This protein binds this small molecule.
Small molecule (SMILES): CC(=O)O[C@H]1C(=O)[C@@]2(C)[C@H]([C@H](OC(=O)c3ccccc3)[C@]3(O)C[C@H](OC(=O)[C@H](O)[C@@H](NC(=O)c4ccccc4)c4ccccc4)C(C)=C1C3(C)C)[C@]1(OC(C)=O)CO[C@@H]1C[C@@H]2O

Binding-site contacts:
Ligand atom O06 contacts residue PRO272 of chain 12.B at 3.8 Å.
Ligand atom C44 contacts residue GLY360 of chain 12.B at 4.0 Å.
Ligand atom C30 contacts residue HIS227 of chain 12.B at 3.1 Å.
Ligand atom C07 contacts residue LEU228 of chain 12.B at 4.0 Å (hydrophobic).
Ligand atom C33 contacts residue ASP26 of chain 12.B at 3.9 Å.
Ligand atom C07 contacts residue HIS227 of chain 12.B at 2.7 Å.
Ligand atom C08 contacts residue LEU228 of chain 12.B at 3.3 Å (hydrophobic).
Ligand atom O13 contacts residue ARG359 of chain 12.B at 3.4 Å (salt-bridge).
Ligand atom C19 contacts residue THR274 of chain 12.B at 3.3 Å.
Ligand atom O13 contacts residue GLY360 of chain 12.B at 3.6 Å (h-bond).
Ligand atom C40 contacts residue SER234 of chain 12.B at 2.9 Å.
Ligand atom C16 contacts residue THR274 of chain 12.B at 3.6 Å.
Ligand atom C44 contacts residue LEU361 of chain 12.B at 4.0 Å (hydrophobic).
Ligand atom C14 contacts residue LEU215 of chain 12.B at 3.9 Å (hydrophobic).
Ligand atom C36 contacts residue HIS227 of chain 12.B at 3.4 Å.
Ligand atom C09 contacts residue HIS227 of chain 12.B at 3.9 Å.
Ligand atom O07 contacts residue THR274 of chain 12.B at 3.7 Å.
Ligand atom C27 contacts residue GLY360 of chain 12.B at 4.0 Å.
Ligand atom O06 contacts residue LEU273 of chain 12.B at 3.4 Å.
Ligand atom C16 contacts residue PRO272 of chain 12.B at 4.0 Å (hydrophobic).
Ligand atom O14 contacts residue HIS227 of chain 12.B at 2.2 Å (h-bond).
Ligand atom O12 contacts residue GLY360 of chain 12.B at 3.4 Å (h-bond).
Ligand atom O06 contacts residue THR274 of chain 12.B at 3.2 Å (h-bond).
Ligand atom O13 contacts residue PRO358 of chain 12.B at 3.5 Å.
Ligand atom C14 contacts residue THR274 of chain 12.B at 4.0 Å.
Ligand atom C08 contacts residue HIS227 of chain 12.B at 3.3 Å.
Ligand atom C06 contacts residue ASP224 of chain 12.B at 3.6 Å.
Ligand atom C41 contacts residue SER234 of chain 12.B at 3.7 Å.
Ligand atom O06 contacts residue LEU215 of chain 12.B at 3.6 Å.
Ligand atom C09 contacts residue LEU228 of chain 12.B at 4.1 Å (hydrophobic).
Ligand atom C05 contacts residue HIS227 of chain 12.B at 3.4 Å.
Ligand atom C41 contacts residue VAL23 of chain 12.B at 3.2 Å (hydrophobic).
Ligand atom C31 contacts residue HIS227 of chain 12.B at 3.4 Å.
Ligand atom C04 contacts residue HIS227 of chain 12.B at 4.0 Å.
Ligand atom C07 contacts residue ASP224 of chain 12.B at 3.5 Å.
Ligand atom C15 contacts residue PRO272 of chain 12.B at 3.6 Å (hydrophobic).
Ligand atom C42 contacts residue VAL23 of chain 12.B at 3.5 Å (hydrophobic).
Ligand atom C06 contacts residue HIS227 of chain 12.B at 2.8 Å.
Ligand atom O08 contacts residue ARG276 of chain 12.B at 3.6 Å.
Ligand atom C39 contacts residue SER234 of chain 12.B at 3.9 Å.

Sequence of chain 12.B:
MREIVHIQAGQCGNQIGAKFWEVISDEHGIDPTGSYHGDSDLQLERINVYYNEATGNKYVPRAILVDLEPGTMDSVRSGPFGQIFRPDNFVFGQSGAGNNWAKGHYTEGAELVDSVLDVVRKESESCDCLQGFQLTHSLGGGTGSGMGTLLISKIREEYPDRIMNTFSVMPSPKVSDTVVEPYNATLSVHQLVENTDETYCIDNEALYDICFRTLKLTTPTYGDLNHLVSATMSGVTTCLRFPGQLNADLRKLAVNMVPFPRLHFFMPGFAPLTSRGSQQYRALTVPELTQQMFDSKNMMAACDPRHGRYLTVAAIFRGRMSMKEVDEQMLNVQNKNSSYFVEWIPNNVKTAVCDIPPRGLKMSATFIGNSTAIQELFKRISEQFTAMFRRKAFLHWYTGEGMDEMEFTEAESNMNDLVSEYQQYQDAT